Binding-site contacts:
Ligand atom N19 contacts residue LEU104 of chain 1.A at 3.9 Å.
Ligand atom C16 contacts residue LEU105 of chain 1.A at 3.6 Å (hydrophobic).
Ligand atom C39 contacts residue ALA56 of chain 1.A at 3.6 Å (hydrophobic).
Ligand atom C29 contacts residue ILE168 of chain 1.A at 3.5 Å (hydrophobic).
Ligand atom C04 contacts residue PRO107 of chain 1.A at 3.7 Å (hydrophobic).
Ligand atom C38 contacts residue MET102 of chain 1.A at 3.7 Å (hydrophobic).
Ligand atom C24 contacts residue LEU105 of chain 1.A at 3.6 Å (hydrophobic).
Ligand atom O02 contacts residue LEU158 of chain 1.A at 3.5 Å.
Ligand atom N30 contacts residue ILE168 of chain 1.A at 3.6 Å.
Ligand atom C36 contacts residue LYS58 of chain 1.A at 3.7 Å.
Ligand atom N25 contacts residue LEU105 of chain 1.A at 3.0 Å (h-bond).
Ligand atom C14 contacts residue ILE35 of chain 1.A at 3.4 Å (hydrophobic).
Ligand atom C23 contacts residue MET102 of chain 1.A at 3.6 Å (hydrophobic).
Ligand atom F37 contacts residue LYS58 of chain 1.A at 3.7 Å.
Ligand atom O18 contacts residue ILE35 of chain 1.A at 3.2 Å.
Ligand atom C36 contacts residue MET102 of chain 1.A at 3.6 Å (hydrophobic).
Ligand atom F37 contacts residue MET100 of chain 1.A at 3.3 Å.
Ligand atom C33 contacts residue ILE43 of chain 1.A at 3.8 Å (hydrophobic).
Ligand atom N25 contacts residue LEU104 of chain 1.A at 3.9 Å.
Ligand atom C24 contacts residue GLU103 of chain 1.A at 3.6 Å.
Ligand atom C27 contacts residue ILE43 of chain 1.A at 3.7 Å (hydrophobic).
Ligand atom C21 contacts residue LEU155 of chain 1.A at 3.7 Å (hydrophobic).
Ligand atom C34 contacts residue MET102 of chain 1.A at 3.8 Å (hydrophobic).
Ligand atom C22 contacts residue LEU155 of chain 1.A at 3.8 Å (hydrophobic).
Ligand atom C05 contacts residue PRO107 of chain 1.A at 3.5 Å (hydrophobic).
Ligand atom C01 contacts residue LEU158 of chain 1.A at 3.7 Å (hydrophobic).
Ligand atom C23 contacts residue ALA56 of chain 1.A at 3.7 Å (hydrophobic).
Ligand atom C39 contacts residue ILE43 of chain 1.A at 3.5 Å (hydrophobic).
Ligand atom C20 contacts residue LEU105 of chain 1.A at 3.8 Å (hydrophobic).
Ligand atom N19 contacts residue LEU105 of chain 1.A at 3.1 Å (h-bond).
Ligand atom C35 contacts residue MET102 of chain 1.A at 3.5 Å (hydrophobic).
Ligand atom C06 contacts residue PRO107 of chain 1.A at 3.9 Å (hydrophobic).
Ligand atom C24 contacts residue ALA56 of chain 1.A at 3.5 Å (hydrophobic).
Ligand atom C38 contacts residue ALA56 of chain 1.A at 3.7 Å (hydrophobic).
Ligand atom N25 contacts residue ALA56 of chain 1.A at 3.8 Å.
Ligand atom N28 contacts residue ILE43 of chain 1.A at 3.6 Å.
Ligand atom F37 contacts residue MET102 of chain 1.A at 3.5 Å.
Ligand atom C38 contacts residue LYS58 of chain 1.A at 3.9 Å.
Ligand atom C35 contacts residue MET100 of chain 1.A at 3.8 Å (hydrophobic).
Ligand atom C38 contacts residue ILE57 of chain 1.A at 3.9 Å (hydrophobic).

This protein binds this small molecule.
Small molecule (SMILES): COc1ccc(OC)c(-c2cc(C(=O)Nc3cc(-c4[nH]c(SC)nc4-c4ccc(F)cc4)ccn3)n(C)c2)c1

Sequence of chain 1.A:
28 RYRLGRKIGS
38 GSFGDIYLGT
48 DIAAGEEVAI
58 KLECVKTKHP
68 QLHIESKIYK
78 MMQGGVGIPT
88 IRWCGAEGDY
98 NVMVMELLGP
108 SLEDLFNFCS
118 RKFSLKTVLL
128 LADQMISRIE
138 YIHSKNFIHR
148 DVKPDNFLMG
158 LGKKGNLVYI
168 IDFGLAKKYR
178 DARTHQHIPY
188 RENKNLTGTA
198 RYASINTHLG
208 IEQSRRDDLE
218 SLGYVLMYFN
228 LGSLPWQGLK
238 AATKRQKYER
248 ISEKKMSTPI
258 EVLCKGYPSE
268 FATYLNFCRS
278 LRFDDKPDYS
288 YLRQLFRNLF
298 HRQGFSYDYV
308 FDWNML